Sequence of chain 1.A:
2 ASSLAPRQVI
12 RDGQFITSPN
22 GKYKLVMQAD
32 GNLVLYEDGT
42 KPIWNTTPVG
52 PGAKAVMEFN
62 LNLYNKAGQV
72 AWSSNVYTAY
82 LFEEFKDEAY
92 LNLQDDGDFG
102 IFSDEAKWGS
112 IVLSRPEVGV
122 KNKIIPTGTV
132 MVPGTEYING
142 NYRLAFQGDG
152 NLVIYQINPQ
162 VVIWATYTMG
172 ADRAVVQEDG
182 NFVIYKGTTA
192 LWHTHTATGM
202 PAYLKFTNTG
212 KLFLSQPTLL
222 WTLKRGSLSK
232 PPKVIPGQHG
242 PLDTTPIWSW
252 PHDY

The protein below binds the small molecule below.
Small molecule (SMILES): OC[C@H]1O[C@@H](O)[C@@H](O)[C@@H](O)[C@@H]1O

Binding-site contacts:
Ligand atom C4 contacts residue VAL184 of chain 1.A at 4.1 Å (hydrophobic).
Ligand atom C2 contacts residue GLN178 of chain 1.A at 4.2 Å.
Ligand atom O4 contacts residue ALA191 of chain 1.A at 4.2 Å.
Ligand atom O2 contacts residue ALA198 of chain 1.A at 4.0 Å.
Ligand atom C1 contacts residue ASP180 of chain 1.A at 4.5 Å.
Ligand atom C6 contacts residue HIS194 of chain 1.A at 4.0 Å.
Ligand atom C6 contacts residue ALA191 of chain 1.A at 3.8 Å (hydrophobic).
Ligand atom C4 contacts residue TYR186 of chain 1.A at 3.4 Å (hydrophobic).
Ligand atom O4 contacts residue VAL184 of chain 1.A at 3.8 Å.
Ligand atom C2 contacts residue ASN182 of chain 1.A at 4.2 Å.
Ligand atom O2 contacts residue ASP180 of chain 1.A at 2.4 Å (salt-bridge).
Ligand atom C5 contacts residue ASN182 of chain 1.A at 4.2 Å.
Ligand atom C3 contacts residue TYR186 of chain 1.A at 3.6 Å (hydrophobic).
Ligand atom O3 contacts residue GLN178 of chain 1.A at 2.9 Å (h-bond).
Ligand atom O2 contacts residue GLN178 of chain 1.A at 3.3 Å (h-bond).
Ligand atom C2 contacts residue ASP180 of chain 1.A at 3.2 Å.
Ligand atom O3 contacts residue ASP180 of chain 1.A at 3.9 Å.
Ligand atom O6 contacts residue HIS194 of chain 1.A at 3.2 Å (h-bond).
Ligand atom C3 contacts residue ASP180 of chain 1.A at 4.1 Å.
Ligand atom C1 contacts residue ASN182 of chain 1.A at 4.2 Å.
Ligand atom O3 contacts residue TYR186 of chain 1.A at 2.8 Å (h-bond).
Ligand atom C4 contacts residue ASN182 of chain 1.A at 4.2 Å.
Ligand atom C3 contacts residue GLN178 of chain 1.A at 4.0 Å.
Ligand atom O2 contacts residue ASN182 of chain 1.A at 3.2 Å (h-bond).
Ligand atom O5 contacts residue ASN182 of chain 1.A at 3.5 Å (h-bond).
Ligand atom C6 contacts residue ASN182 of chain 1.A at 4.5 Å.
Ligand atom O4 contacts residue TYR186 of chain 1.A at 2.5 Å (h-bond).
Ligand atom O1 contacts residue ALA198 of chain 1.A at 4.0 Å.